Sequence of chain 1.A:
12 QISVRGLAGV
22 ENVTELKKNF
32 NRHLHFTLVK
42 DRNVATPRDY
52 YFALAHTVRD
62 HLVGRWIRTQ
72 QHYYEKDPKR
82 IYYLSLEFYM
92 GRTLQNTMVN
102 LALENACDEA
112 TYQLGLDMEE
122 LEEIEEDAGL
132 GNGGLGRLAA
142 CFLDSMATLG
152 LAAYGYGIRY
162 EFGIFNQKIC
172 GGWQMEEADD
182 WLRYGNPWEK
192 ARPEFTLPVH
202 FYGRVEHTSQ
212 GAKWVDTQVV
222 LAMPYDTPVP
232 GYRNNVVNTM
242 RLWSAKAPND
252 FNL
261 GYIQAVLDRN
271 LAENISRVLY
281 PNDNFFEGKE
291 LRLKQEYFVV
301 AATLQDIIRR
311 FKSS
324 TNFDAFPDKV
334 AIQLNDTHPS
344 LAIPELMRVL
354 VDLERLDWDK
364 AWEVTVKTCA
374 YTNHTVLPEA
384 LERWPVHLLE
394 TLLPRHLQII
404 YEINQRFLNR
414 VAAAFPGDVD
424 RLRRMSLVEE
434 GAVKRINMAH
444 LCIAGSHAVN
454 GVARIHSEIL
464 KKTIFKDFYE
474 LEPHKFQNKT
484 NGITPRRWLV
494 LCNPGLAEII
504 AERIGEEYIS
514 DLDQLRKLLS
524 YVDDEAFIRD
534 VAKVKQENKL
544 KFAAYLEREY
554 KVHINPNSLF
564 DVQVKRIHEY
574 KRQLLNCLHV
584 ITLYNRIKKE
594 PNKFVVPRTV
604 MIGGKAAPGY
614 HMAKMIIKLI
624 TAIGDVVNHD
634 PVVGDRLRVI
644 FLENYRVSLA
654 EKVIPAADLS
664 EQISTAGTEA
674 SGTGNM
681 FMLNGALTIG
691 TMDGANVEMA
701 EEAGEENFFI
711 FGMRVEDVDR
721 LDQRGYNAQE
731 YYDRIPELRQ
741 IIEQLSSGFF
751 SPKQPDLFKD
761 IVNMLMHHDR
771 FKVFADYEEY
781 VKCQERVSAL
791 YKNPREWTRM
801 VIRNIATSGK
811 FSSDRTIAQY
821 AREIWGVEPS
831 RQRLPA

Binding-site contacts:
Ligand atom O4 contacts residue GLY675 of chain 1.A at 2.9 Å (h-bond).
Ligand atom C6 contacts residue ASN484 of chain 1.A at 3.4 Å.
Ligand atom C14 contacts residue ASP283 of chain 1.A at 3.8 Å.
Ligand atom C13 contacts residue ASN282 of chain 1.A at 3.8 Å.
Ligand atom O3 contacts residue GLY675 of chain 1.A at 3.2 Å (h-bond).
Ligand atom N1 contacts residue LEU136 of chain 1.A at 3.6 Å (h-bond).
Ligand atom O2 contacts residue GLU672 of chain 1.A at 3.2 Å (salt-bridge).
Ligand atom O7 contacts residue LEU136 of chain 1.A at 3.7 Å.
Ligand atom C12 contacts residue HIS341 of chain 1.A at 3.7 Å.
Ligand atom O3 contacts residue GLU672 of chain 1.A at 2.8 Å (salt-bridge).
Ligand atom N1 contacts residue ASN284 of chain 1.A at 3.6 Å (h-bond).
Ligand atom O6 contacts residue HIS377 of chain 1.A at 2.7 Å (h-bond).
Ligand atom C7 contacts residue ASN284 of chain 1.A at 3.6 Å.
Ligand atom O6 contacts residue VAL455 of chain 1.A at 3.8 Å.
Ligand atom O6 contacts residue ASN484 of chain 1.A at 2.8 Å (h-bond).
Ligand atom C11 contacts residue HIS341 of chain 1.A at 3.8 Å.
Ligand atom C7 contacts residue HIS377 of chain 1.A at 3.5 Å.
Ligand atom C6 contacts residue HIS377 of chain 1.A at 3.5 Å.
Ligand atom C8 contacts residue LEU136 of chain 1.A at 3.7 Å (hydrophobic).
Ligand atom O8 contacts residue ARG292 of chain 1.A at 3.5 Å (salt-bridge).
Ligand atom O9 contacts residue HIS341 of chain 1.A at 3.0 Å (h-bond).
Ligand atom O4 contacts residue SER674 of chain 1.A at 3.7 Å.
Ligand atom N1 contacts residue ASP283 of chain 1.A at 3.8 Å.
Ligand atom C2 contacts residue HIS377 of chain 1.A at 3.3 Å.
Ligand atom O2 contacts residue TYR573 of chain 1.A at 3.1 Å (h-bond).
Ligand atom C3 contacts residue GLU672 of chain 1.A at 3.4 Å.
Ligand atom O8 contacts residue ASN282 of chain 1.A at 3.4 Å (h-bond).
Ligand atom O4 contacts residue ASN484 of chain 1.A at 3.6 Å.
Ligand atom O2 contacts residue ASN284 of chain 1.A at 3.2 Å (h-bond).
Ligand atom C13 contacts residue GLU88 of chain 1.A at 3.8 Å.
Ligand atom C8 contacts residue ASN284 of chain 1.A at 3.5 Å.
Ligand atom O8 contacts residue GLU88 of chain 1.A at 3.5 Å (salt-bridge).
Ligand atom O5 contacts residue HIS377 of chain 1.A at 3.7 Å.
Ligand atom C1 contacts residue HIS377 of chain 1.A at 3.8 Å.
Ligand atom O3 contacts residue SER674 of chain 1.A at 3.1 Å (h-bond).
Ligand atom O3 contacts residue ALA673 of chain 1.A at 3.4 Å (h-bond).
Ligand atom C14 contacts residue LEU136 of chain 1.A at 3.8 Å (hydrophobic).
Ligand atom C10 contacts residue ASN284 of chain 1.A at 3.9 Å.
Ligand atom N2 contacts residue HIS341 of chain 1.A at 3.4 Å.
Ligand atom C6 contacts residue GLY135 of chain 1.A at 3.8 Å.

This protein binds this small molecule.
Small molecule (SMILES): O=[N+]([O-])c1ccc(C2C[C@]3(ON2)O[C@H](CO)[C@@H](O)[C@H](O)[C@H]3O)cc1